Sequence of chain 1.A:
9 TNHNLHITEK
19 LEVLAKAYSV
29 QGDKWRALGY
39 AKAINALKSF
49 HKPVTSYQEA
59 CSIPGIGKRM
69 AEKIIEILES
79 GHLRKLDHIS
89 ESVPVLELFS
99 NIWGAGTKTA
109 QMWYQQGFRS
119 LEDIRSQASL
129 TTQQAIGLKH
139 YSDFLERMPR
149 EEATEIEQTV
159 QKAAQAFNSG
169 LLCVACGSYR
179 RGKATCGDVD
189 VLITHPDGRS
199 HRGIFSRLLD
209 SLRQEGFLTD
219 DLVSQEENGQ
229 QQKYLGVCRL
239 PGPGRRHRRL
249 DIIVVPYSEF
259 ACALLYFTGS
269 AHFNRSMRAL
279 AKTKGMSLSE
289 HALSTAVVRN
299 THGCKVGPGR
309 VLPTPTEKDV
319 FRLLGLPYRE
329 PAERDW

Binding-site contacts:
Ligand atom C5' contacts residue GLY102 of chain 1.A at 3.4 Å.
Ligand atom O3' contacts residue LYS106 of chain 1.A at 3.6 Å.
Ligand atom OP1 contacts residue ASP186 of chain 1.A at 2.7 Å (salt-bridge).
Ligand atom OP1 contacts residue GLY102 of chain 1.A at 2.7 Å (h-bond).
Ligand atom O2 contacts residue TYR264 of chain 1.A at 2.7 Å (h-bond).
Ligand atom O3' contacts residue GLY102 of chain 1.A at 3.4 Å.
Ligand atom OP1 contacts residue CIT1 of chain 1.E at 3.3 Å (h-bond).
Ligand atom C1' contacts residue ASN272 of chain 1.A at 3.5 Å.
Ligand atom C1' contacts residue TYR264 of chain 1.A at 3.3 Å (hydrophobic).
Ligand atom OP1 contacts residue TRP101 of chain 1.A at 3.0 Å (h-bond).
Ligand atom C5' contacts residue ASP188 of chain 1.A at 3.4 Å.
Ligand atom OP1 contacts residue NA1 of chain 1.G at 3.0 Å (h-bond).
Ligand atom C4' contacts residue TRP101 of chain 1.A at 3.5 Å (hydrophobic).
Ligand atom OP1 contacts residue NA1 of chain 1.F at 2.5 Å (h-bond).
Ligand atom O3' contacts residue THR266 of chain 1.A at 3.4 Å (h-bond).
Ligand atom C1' contacts residue TYR264 of chain 1.A at 3.3 Å (hydrophobic).
Ligand atom O2 contacts residue TYR264 of chain 1.A at 3.5 Å.
Ligand atom OP1 contacts residue ALA103 of chain 1.A at 3.4 Å (h-bond).
Ligand atom C2' contacts residue TYR264 of chain 1.A at 3.3 Å (hydrophobic).
Ligand atom O5' contacts residue GLY104 of chain 1.A at 3.2 Å (h-bond).
Ligand atom C2' contacts residue GLY267 of chain 1.A at 3.6 Å.
Ligand atom P contacts residue GLY104 of chain 1.A at 3.5 Å.
Ligand atom O3' contacts residue CIT1 of chain 1.E at 2.8 Å (h-bond).
Ligand atom P contacts residue NA1 of chain 1.F at 3.5 Å.
Ligand atom OP1 contacts residue LYS106 of chain 1.A at 3.5 Å (salt-bridge).
Ligand atom C5' contacts residue GLY104 of chain 1.A at 3.5 Å.
Ligand atom C2' contacts residue ASN272 of chain 1.A at 3.3 Å.
Ligand atom O3' contacts residue TRP101 of chain 1.A at 3.3 Å.
Ligand atom C4' contacts residue GLY102 of chain 1.A at 3.5 Å.
Ligand atom OP2 contacts residue GLY104 of chain 1.A at 3.6 Å.
Ligand atom O2 contacts residue ASN272 of chain 1.A at 2.9 Å (h-bond).
Ligand atom OP1 contacts residue THR107 of chain 1.A at 2.6 Å (h-bond).
Ligand atom OP2 contacts residue LYS106 of chain 1.A at 3.1 Å (salt-bridge).
Ligand atom C4' contacts residue PHE265 of chain 1.A at 3.4 Å (hydrophobic).
Ligand atom OP1 contacts residue ASP188 of chain 1.A at 2.6 Å (salt-bridge).
Ligand atom OP1 contacts residue GLY104 of chain 1.A at 2.8 Å (h-bond).
Ligand atom OP2 contacts residue CIT1 of chain 1.E at 3.5 Å (h-bond).
Ligand atom C2' contacts residue TYR264 of chain 1.A at 3.2 Å (hydrophobic).
Ligand atom OP2 contacts residue THR105 of chain 1.A at 3.4 Å (h-bond).
Ligand atom O3' contacts residue GLY267 of chain 1.A at 3.5 Å.

A small-molecule ligand and the protein it binds are described below.
Small molecule (SMILES): Cc1cn([C@H]2C[C@H](O[P](=O)(O)OC[C@H]3O[C@@H](n4cnc5c(N)ncnc54)C[C@@H]3O[P](=O)(O)OC[C@H]3O[C@@H](n4ccc(N)nc4=O)C[C@@H]3O[P](=O)(O)OC[C@H]3O[C@@H](n4cc(C)c(=O)[nH]c4=O)C[C@@H]3O)[C@@H](CO[P](=O)(O)O[C@H]3C[C@H](n4cnc5c(=O)nc(N)[nH]c54)O[C@@H]3CO[P](=O)(O)O[C@H]3C[C@H](n4cnc5c(N)ncnc54)O[C@@H]3CO[P](=O)(O)O[C@H]3C[C@H](n4ccc(N)nc4=O)O[C@@H]3CO)O2)c(=O)[nH]c1=O